The small molecule below binds the protein below.
Small molecule (SMILES): COc1ccc(C#N)cc1-c1ccnc(Nc2ccc(N3CCOCC3)c(OC)c2)c1

Binding-site contacts:
Ligand atom C17 contacts residue GLY105 of chain 1.A at 3.8 Å.
Ligand atom N1 contacts residue ALA46 of chain 1.A at 3.6 Å.
Ligand atom C3 contacts residue VAL33 of chain 1.A at 3.7 Å (hydrophobic).
Ligand atom C9 contacts residue LEU154 of chain 1.A at 3.3 Å (hydrophobic).
Ligand atom C12 contacts residue ASP165 of chain 1.A at 3.7 Å.
Ligand atom C18 contacts residue CYS102 of chain 1.A at 3.4 Å (hydrophobic).
Ligand atom N4 contacts residue LYS48 of chain 1.A at 3.3 Å.
Ligand atom C3 contacts residue ASP165 of chain 1.A at 3.7 Å.
Ligand atom C2 contacts residue VAL164 of chain 1.A at 3.7 Å (hydrophobic).
Ligand atom C21 contacts residue ASP109 of chain 1.A at 3.5 Å.
Ligand atom N1 contacts residue GLU100 of chain 1.A at 3.8 Å.
Ligand atom C7 contacts residue LEU154 of chain 1.A at 3.2 Å (hydrophobic).
Ligand atom N3 contacts residue CYS102 of chain 1.A at 3.0 Å (h-bond).
Ligand atom C13 contacts residue GLN151 of chain 1.A at 3.8 Å.
Ligand atom C9 contacts residue CYS102 of chain 1.A at 3.8 Å (hydrophobic).
Ligand atom O3 contacts residue ASP109 of chain 1.A at 3.4 Å (salt-bridge).
Ligand atom O1 contacts residue LEU154 of chain 1.A at 3.7 Å.
Ligand atom C8 contacts residue LEU154 of chain 1.A at 3.6 Å (hydrophobic).
Ligand atom C11 contacts residue ALA46 of chain 1.A at 3.4 Å (hydrophobic).
Ligand atom C16 contacts residue VAL25 of chain 1.A at 3.6 Å (hydrophobic).
Ligand atom C23 contacts residue ASP109 of chain 1.A at 3.2 Å.
Ligand atom C16 contacts residue GLY105 of chain 1.A at 3.8 Å.
Ligand atom C14 contacts residue LEU154 of chain 1.A at 3.7 Å (hydrophobic).
Ligand atom C10 contacts residue ALA46 of chain 1.A at 3.6 Å (hydrophobic).
Ligand atom N1 contacts residue PHE101 of chain 1.A at 3.8 Å.
Ligand atom C18 contacts residue PHE101 of chain 1.A at 3.7 Å (hydrophobic).
Ligand atom N3 contacts residue PHE101 of chain 1.A at 3.5 Å.
Ligand atom C10 contacts residue VAL164 of chain 1.A at 3.5 Å (hydrophobic).
Ligand atom C11 contacts residue CYS102 of chain 1.A at 3.6 Å (hydrophobic).
Ligand atom C24 contacts residue GLY103 of chain 1.A at 3.2 Å.
Ligand atom C15 contacts residue CYS102 of chain 1.A at 3.3 Å (hydrophobic).
Ligand atom N3 contacts residue LEU154 of chain 1.A at 3.8 Å.
Ligand atom C11 contacts residue GLU100 of chain 1.A at 3.2 Å.
Ligand atom N1 contacts residue CYS102 of chain 1.A at 2.8 Å (h-bond).
Ligand atom N4 contacts residue ASP165 of chain 1.A at 3.5 Å.
Ligand atom N1 contacts residue LEU154 of chain 1.A at 3.8 Å.
Ligand atom N2 contacts residue ASP109 of chain 1.A at 3.7 Å.
Ligand atom N4 contacts residue MET99 of chain 1.A at 3.7 Å.
Ligand atom C14 contacts residue VAL25 of chain 1.A at 3.4 Å (hydrophobic).
Ligand atom C20 contacts residue VAL25 of chain 1.A at 3.5 Å (hydrophobic).

Sequence of chain 1.A:
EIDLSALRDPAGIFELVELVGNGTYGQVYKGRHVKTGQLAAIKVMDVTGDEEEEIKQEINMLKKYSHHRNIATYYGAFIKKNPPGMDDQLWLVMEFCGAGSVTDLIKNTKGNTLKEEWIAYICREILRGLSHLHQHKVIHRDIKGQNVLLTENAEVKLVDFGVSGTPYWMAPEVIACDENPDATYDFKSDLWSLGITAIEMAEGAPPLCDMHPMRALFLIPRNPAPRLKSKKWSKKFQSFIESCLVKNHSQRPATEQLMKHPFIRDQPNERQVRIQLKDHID